Binding-site contacts:
Ligand atom C6 contacts residue ALA7 of chain 9.B at 2.7 Å (hydrophobic).
Ligand atom O4' contacts residue GLY6 of chain 9.B at 2.9 Å.
Ligand atom OP2 contacts residue ARG420 of chain 51.B at 3.4 Å (salt-bridge).
Ligand atom O3' contacts residue TYR31 of chain 55.D at 3.2 Å (h-bond).
Ligand atom C8 contacts residue ALA27 of chain 55.D at 2.0 Å (hydrophobic).
Ligand atom O4' contacts residue ARG420 of chain 51.B at 3.2 Å (salt-bridge).
Ligand atom C4' contacts residue GLY6 of chain 9.B at 3.1 Å.
Ligand atom C5' contacts residue THR5 of chain 9.B at 3.1 Å.
Ligand atom P contacts residue TYR31 of chain 55.D at 3.5 Å.
Ligand atom O3' contacts residue GLY6 of chain 9.B at 2.3 Å (h-bond).
Ligand atom N7 contacts residue GLY26 of chain 55.D at 2.7 Å.
Ligand atom P contacts residue GLU207 of chain 55.B at 3.4 Å.
Ligand atom P contacts residue ARG420 of chain 51.B at 2.5 Å.
Ligand atom OP2 contacts residue GLU207 of chain 55.B at 2.0 Å (salt-bridge).
Ligand atom P contacts residue ARG28 of chain 55.D at 3.4 Å.
Ligand atom OP1 contacts residue PHE211 of chain 55.B at 2.1 Å.
Ligand atom O5' contacts residue ARG28 of chain 55.D at 3.1 Å (salt-bridge).
Ligand atom N9 contacts residue ALA27 of chain 55.D at 3.1 Å.
Ligand atom C5 contacts residue ALA27 of chain 55.D at 2.9 Å (hydrophobic).
Ligand atom C8 contacts residue ARG28 of chain 55.D at 3.1 Å.
Ligand atom C5' contacts residue ARG28 of chain 55.D at 2.8 Å.
Ligand atom C3' contacts residue GLY6 of chain 9.B at 3.2 Å.
Ligand atom N6 contacts residue GLY26 of chain 55.D at 3.1 Å.
Ligand atom C5 contacts residue GLY26 of chain 55.D at 3.5 Å.
Ligand atom C3' contacts residue THR5 of chain 9.B at 3.2 Å.
Ligand atom N7 contacts residue ALA27 of chain 55.D at 1.6 Å.
Ligand atom C1' contacts residue GLY6 of chain 9.B at 2.9 Å.
Ligand atom O3' contacts residue THR5 of chain 9.B at 3.1 Å (h-bond).
Ligand atom C5' contacts residue TYR31 of chain 55.D at 3.0 Å (hydrophobic).
Ligand atom O3' contacts residue ARG420 of chain 51.B at 1.7 Å (salt-bridge).
Ligand atom OP1 contacts residue THR418 of chain 51.B at 3.2 Å.
Ligand atom N6 contacts residue ASP217 of chain 55.B at 2.8 Å (salt-bridge).
Ligand atom O5' contacts residue ARG420 of chain 51.B at 2.9 Å (salt-bridge).
Ligand atom OP1 contacts residue ARG420 of chain 51.B at 2.4 Å (salt-bridge).
Ligand atom OP1 contacts residue ARG28 of chain 55.D at 2.7 Å (salt-bridge).
Ligand atom N6 contacts residue ALA27 of chain 55.D at 3.2 Å (h-bond).
Ligand atom C5 contacts residue ALA7 of chain 9.B at 2.7 Å (hydrophobic).
Ligand atom O5' contacts residue TYR31 of chain 55.D at 2.2 Å (h-bond).
Ligand atom C4' contacts residue ARG420 of chain 51.B at 3.4 Å.
Ligand atom C4' contacts residue THR5 of chain 9.B at 2.6 Å.

Sequence of chain 51.B:
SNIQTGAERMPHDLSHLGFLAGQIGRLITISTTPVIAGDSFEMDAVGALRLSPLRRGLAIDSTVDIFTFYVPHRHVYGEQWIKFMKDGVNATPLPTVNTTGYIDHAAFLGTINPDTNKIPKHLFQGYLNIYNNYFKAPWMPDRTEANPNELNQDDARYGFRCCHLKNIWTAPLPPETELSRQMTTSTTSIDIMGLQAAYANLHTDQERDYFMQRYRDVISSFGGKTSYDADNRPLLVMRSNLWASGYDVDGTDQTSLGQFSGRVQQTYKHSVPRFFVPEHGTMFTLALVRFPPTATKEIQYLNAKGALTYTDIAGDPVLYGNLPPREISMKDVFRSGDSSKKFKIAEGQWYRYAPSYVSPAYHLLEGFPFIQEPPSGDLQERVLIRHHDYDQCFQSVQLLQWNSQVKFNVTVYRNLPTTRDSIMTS

Sequence of chain 55.B:
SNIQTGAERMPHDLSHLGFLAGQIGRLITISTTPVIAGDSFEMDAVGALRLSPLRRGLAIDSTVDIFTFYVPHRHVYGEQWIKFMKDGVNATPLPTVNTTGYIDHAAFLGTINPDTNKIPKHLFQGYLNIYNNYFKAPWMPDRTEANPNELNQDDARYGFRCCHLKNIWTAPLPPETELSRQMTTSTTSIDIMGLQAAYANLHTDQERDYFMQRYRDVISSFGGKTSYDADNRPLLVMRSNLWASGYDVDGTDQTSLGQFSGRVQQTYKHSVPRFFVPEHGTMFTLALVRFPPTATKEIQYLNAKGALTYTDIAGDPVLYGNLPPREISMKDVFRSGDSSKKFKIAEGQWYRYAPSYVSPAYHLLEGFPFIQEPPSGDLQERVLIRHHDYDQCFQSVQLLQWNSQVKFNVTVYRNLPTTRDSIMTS

Sequence of chain 9.B:
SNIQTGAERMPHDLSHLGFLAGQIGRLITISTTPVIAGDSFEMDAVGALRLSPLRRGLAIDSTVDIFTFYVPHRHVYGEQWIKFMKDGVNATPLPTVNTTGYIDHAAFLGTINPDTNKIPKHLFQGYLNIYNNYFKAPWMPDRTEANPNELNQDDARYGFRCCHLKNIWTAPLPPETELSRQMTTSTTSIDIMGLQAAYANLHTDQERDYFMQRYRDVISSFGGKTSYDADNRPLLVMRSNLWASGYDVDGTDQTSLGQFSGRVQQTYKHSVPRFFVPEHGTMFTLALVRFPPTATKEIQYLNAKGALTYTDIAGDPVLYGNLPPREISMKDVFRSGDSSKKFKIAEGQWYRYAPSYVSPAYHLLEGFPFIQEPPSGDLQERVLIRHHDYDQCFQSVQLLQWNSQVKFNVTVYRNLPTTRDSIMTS

A small-molecule ligand and the protein it binds are described below.
Small molecule (SMILES): Nc1ccn([C@H]2C[C@H](O)[C@@H](CO[P](=O)(O)O[C@H]3C[C@H](n4cnc5c(N)ncnc54)O[C@@H]3CO[P](=O)(O)O[C@H]3C[C@H](n4cnc5c(N)ncnc54)O[C@@H]3CO[P](=O)(O)O[C@H]3C[C@H](n4cnc5c(N)ncnc54)O[C@@H]3COP(=O)(O)O)O2)c(=O)n1

Sequence of chain 55.D:
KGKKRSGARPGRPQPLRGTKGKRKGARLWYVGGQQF